Binding-site contacts:
Ligand atom C5 contacts residue ASN37 of chain 1.A at 4.1 Å.
Ligand atom C8 contacts residue ASN54 of chain 1.A at 4.5 Å.
Ligand atom C2 contacts residue ASN54 of chain 1.A at 2.4 Å.
Ligand atom C2 contacts residue GLU35 of chain 1.A at 3.9 Å.
Ligand atom C1 contacts residue ASN54 of chain 1.A at 1.4 Å.
Ligand atom C5 contacts residue ASN54 of chain 1.A at 3.7 Å.
Ligand atom C1 contacts residue ASN37 of chain 1.A at 3.8 Å.
Ligand atom N2 contacts residue ASN54 of chain 1.A at 2.9 Å (h-bond).
Ligand atom C3 contacts residue ASN54 of chain 1.A at 3.8 Å.
Ligand atom C4 contacts residue ASN54 of chain 1.A at 4.2 Å.
Ligand atom O5 contacts residue GLU35 of chain 1.A at 3.7 Å.
Ligand atom O5 contacts residue ASN37 of chain 1.A at 3.0 Å (h-bond).
Ligand atom C6 contacts residue ASN37 of chain 1.A at 4.0 Å.
Ligand atom O7 contacts residue GLU35 of chain 1.A at 3.9 Å.
Ligand atom C7 contacts residue ASN54 of chain 1.A at 3.4 Å.
Ligand atom O7 contacts residue ASN54 of chain 1.A at 3.5 Å (h-bond).
Ligand atom C6 contacts residue GLU35 of chain 1.A at 4.2 Å.
Ligand atom C7 contacts residue ASN36 of chain 1.A at 4.0 Å.
Ligand atom C1 contacts residue GLU35 of chain 1.A at 3.9 Å.
Ligand atom O5 contacts residue ASN54 of chain 1.A at 2.4 Å (h-bond).
Ligand atom O7 contacts residue ASN36 of chain 1.A at 2.8 Å (h-bond).
Ligand atom O6 contacts residue GLU35 of chain 1.A at 4.2 Å.

Sequence of chain 1.A:
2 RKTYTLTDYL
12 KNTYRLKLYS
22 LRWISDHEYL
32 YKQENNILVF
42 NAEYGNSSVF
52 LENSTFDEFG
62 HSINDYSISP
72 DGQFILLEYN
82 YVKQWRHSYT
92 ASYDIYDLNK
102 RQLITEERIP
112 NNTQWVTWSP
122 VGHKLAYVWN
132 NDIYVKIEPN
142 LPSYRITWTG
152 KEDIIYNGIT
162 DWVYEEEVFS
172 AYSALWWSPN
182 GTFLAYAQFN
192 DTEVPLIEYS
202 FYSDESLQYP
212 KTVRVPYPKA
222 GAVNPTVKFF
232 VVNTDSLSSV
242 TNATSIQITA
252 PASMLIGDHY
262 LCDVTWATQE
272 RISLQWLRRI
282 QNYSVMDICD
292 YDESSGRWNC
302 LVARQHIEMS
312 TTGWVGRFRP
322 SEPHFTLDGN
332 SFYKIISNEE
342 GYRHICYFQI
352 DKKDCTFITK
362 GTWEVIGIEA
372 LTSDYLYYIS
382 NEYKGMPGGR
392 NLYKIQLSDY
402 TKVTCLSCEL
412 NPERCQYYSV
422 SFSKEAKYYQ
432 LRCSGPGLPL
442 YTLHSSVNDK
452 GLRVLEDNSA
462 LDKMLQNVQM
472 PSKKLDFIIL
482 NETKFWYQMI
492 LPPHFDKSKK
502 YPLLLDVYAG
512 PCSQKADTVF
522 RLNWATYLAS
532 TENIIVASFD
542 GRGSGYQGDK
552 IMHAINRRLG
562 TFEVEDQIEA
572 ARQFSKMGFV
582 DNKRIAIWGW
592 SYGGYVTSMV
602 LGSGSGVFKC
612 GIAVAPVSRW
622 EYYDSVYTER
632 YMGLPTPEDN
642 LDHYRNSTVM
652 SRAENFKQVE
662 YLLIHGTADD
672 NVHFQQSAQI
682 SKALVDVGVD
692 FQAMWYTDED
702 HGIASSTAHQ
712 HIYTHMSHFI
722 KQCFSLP

This protein binds this small molecule.
Small molecule (SMILES): CC(=O)N[C@@H]1[C@@H](O)[C@H](O)[C@@H](CO)O[C@H]1O